Binding-site contacts:
Ligand atom C2 contacts residue TYR369 of chain 1.A at 4.3 Å (hydrophobic).
Ligand atom O2 contacts residue THR367 of chain 1.A at 3.6 Å.
Ligand atom C1 contacts residue TYR354 of chain 1.A at 4.3 Å (hydrophobic).
Ligand atom C1 contacts residue SER368 of chain 1.A at 3.2 Å.
Ligand atom O2 contacts residue LYS361 of chain 1.A at 3.4 Å (salt-bridge).
Ligand atom O2 contacts residue SER368 of chain 1.A at 3.7 Å.
Ligand atom C2 contacts residue SER368 of chain 1.A at 3.6 Å.
Ligand atom O2 contacts residue TYR369 of chain 1.A at 3.8 Å.
Ligand atom C3 contacts residue SER365 of chain 1.A at 4.2 Å.
Ligand atom C6 contacts residue THR367 of chain 1.A at 4.4 Å.
Ligand atom O3 contacts residue THR367 of chain 1.A at 4.3 Å.
Ligand atom C2 contacts residue THR367 of chain 1.A at 2.4 Å.
Ligand atom C3 contacts residue TYR354 of chain 1.A at 4.1 Å (hydrophobic).
Ligand atom C2 contacts residue LYS361 of chain 1.A at 4.1 Å.
Ligand atom O5 contacts residue THR367 of chain 1.A at 2.3 Å (h-bond).
Ligand atom O5 contacts residue SER368 of chain 1.A at 4.2 Å.
Ligand atom O3 contacts residue TYR354 of chain 1.A at 4.4 Å.
Ligand atom C2 contacts residue TYR354 of chain 1.A at 3.8 Å (hydrophobic).
Ligand atom C5 contacts residue THR367 of chain 1.A at 3.0 Å.
Ligand atom C1 contacts residue THR367 of chain 1.A at 1.4 Å.
Ligand atom C3 contacts residue LYS361 of chain 1.A at 4.4 Å.
Ligand atom O3 contacts residue LYS361 of chain 1.A at 3.4 Å (salt-bridge).
Ligand atom C3 contacts residue THR367 of chain 1.A at 3.0 Å.
Ligand atom C4 contacts residue THR367 of chain 1.A at 3.6 Å.
Ligand atom O3 contacts residue SER363 of chain 1.A at 4.4 Å.

The small molecule below binds the protein below.
Small molecule (SMILES): OC[C@H]1O[C@H](O)[C@@H](O)[C@@H](O)[C@@H]1O

Sequence of chain 1.A:
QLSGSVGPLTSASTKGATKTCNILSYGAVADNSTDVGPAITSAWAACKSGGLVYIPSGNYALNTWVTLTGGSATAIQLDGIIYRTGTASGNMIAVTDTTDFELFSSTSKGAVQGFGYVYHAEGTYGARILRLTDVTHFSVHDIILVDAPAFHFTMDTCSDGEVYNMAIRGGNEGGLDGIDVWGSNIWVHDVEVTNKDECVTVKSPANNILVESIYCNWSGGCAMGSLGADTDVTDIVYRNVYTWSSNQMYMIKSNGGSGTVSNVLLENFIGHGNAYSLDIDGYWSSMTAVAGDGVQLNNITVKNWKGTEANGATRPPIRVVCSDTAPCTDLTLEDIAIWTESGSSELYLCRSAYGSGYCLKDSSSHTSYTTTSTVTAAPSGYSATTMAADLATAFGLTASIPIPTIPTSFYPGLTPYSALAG